A small-molecule ligand and the protein it binds are described below.
Small molecule (SMILES): CNCC#Cc1cc(F)cc(CCc2cc(C)cc(N)n2)c1

Binding-site contacts:
Ligand atom C03 contacts residue HEM1 of chain 1.HA at 3.1 Å.
Ligand atom N20 contacts residue H4B1 of chain 1.IA at 3.7 Å.
Ligand atom C02 contacts residue HEM1 of chain 1.HA at 3.4 Å.
Ligand atom C07 contacts residue SER314 of chain 1.D at 4.1 Å.
Ligand atom C02 contacts residue GLU321 of chain 1.D at 3.5 Å.
Ligand atom C07 contacts residue PHE313 of chain 1.D at 3.6 Å (hydrophobic).
Ligand atom C13 contacts residue HEM1 of chain 1.HA at 3.7 Å.
Ligand atom C02 contacts residue TRP316 of chain 1.D at 4.0 Å (hydrophobic).
Ligand atom C12 contacts residue VAL296 of chain 1.D at 4.1 Å (hydrophobic).
Ligand atom C08 contacts residue GLU321 of chain 1.D at 3.7 Å.
Ligand atom N02 contacts residue TYR317 of chain 1.D at 4.0 Å.
Ligand atom C18 contacts residue H4B1 of chain 1.IA at 3.0 Å.
Ligand atom C18 contacts residue ARG325 of chain 1.D at 4.0 Å.
Ligand atom C17 contacts residue TRP407 of chain 1.D at 3.9 Å (hydrophobic).
Ligand atom C05 contacts residue VAL296 of chain 1.D at 3.4 Å (hydrophobic).
Ligand atom C03 contacts residue TRP316 of chain 1.D at 4.2 Å (hydrophobic).
Ligand atom N02 contacts residue MET318 of chain 1.D at 4.0 Å.
Ligand atom C07 contacts residue HEM1 of chain 1.HA at 3.5 Å.
Ligand atom C09 contacts residue HEM1 of chain 1.HA at 3.4 Å.
Ligand atom C12 contacts residue HEM1 of chain 1.HA at 3.8 Å.
Ligand atom C11 contacts residue HEM1 of chain 1.HA at 3.8 Å.
Ligand atom C15 contacts residue TRP407 of chain 1.D at 4.0 Å (hydrophobic).
Ligand atom N01 contacts residue HEM1 of chain 1.HA at 3.8 Å.
Ligand atom N02 contacts residue GLU321 of chain 1.D at 2.7 Å (salt-bridge).
Ligand atom F13 contacts residue HEM1 of chain 1.HA at 4.0 Å.
Ligand atom N02 contacts residue TRP316 of chain 1.D at 3.1 Å (h-bond).
Ligand atom C06 contacts residue VAL296 of chain 1.D at 4.1 Å (hydrophobic).
Ligand atom N02 contacts residue HEM1 of chain 1.HA at 3.0 Å.
Ligand atom C07 contacts residue PRO294 of chain 1.D at 4.0 Å (hydrophobic).
Ligand atom C16 contacts residue HEM1 of chain 1.HA at 3.3 Å.
Ligand atom C14 contacts residue HEM1 of chain 1.HA at 4.1 Å.
Ligand atom C07 contacts residue GLY315 of chain 1.D at 3.7 Å.
Ligand atom C06 contacts residue GLU321 of chain 1.D at 3.7 Å.
Ligand atom C08 contacts residue VAL296 of chain 1.D at 3.8 Å (hydrophobic).
Ligand atom C17 contacts residue H4B1 of chain 1.IA at 3.5 Å.
Ligand atom C04 contacts residue HEM1 of chain 1.HA at 3.8 Å.
Ligand atom C17 contacts residue ARG325 of chain 1.D at 4.2 Å.
Ligand atom C16 contacts residue TRP407 of chain 1.D at 3.8 Å (hydrophobic).
Ligand atom C19 contacts residue H4B1 of chain 1.IA at 3.2 Å.
Ligand atom N01 contacts residue GLU321 of chain 1.D at 2.8 Å (salt-bridge).

Sequence of chain 1.C:
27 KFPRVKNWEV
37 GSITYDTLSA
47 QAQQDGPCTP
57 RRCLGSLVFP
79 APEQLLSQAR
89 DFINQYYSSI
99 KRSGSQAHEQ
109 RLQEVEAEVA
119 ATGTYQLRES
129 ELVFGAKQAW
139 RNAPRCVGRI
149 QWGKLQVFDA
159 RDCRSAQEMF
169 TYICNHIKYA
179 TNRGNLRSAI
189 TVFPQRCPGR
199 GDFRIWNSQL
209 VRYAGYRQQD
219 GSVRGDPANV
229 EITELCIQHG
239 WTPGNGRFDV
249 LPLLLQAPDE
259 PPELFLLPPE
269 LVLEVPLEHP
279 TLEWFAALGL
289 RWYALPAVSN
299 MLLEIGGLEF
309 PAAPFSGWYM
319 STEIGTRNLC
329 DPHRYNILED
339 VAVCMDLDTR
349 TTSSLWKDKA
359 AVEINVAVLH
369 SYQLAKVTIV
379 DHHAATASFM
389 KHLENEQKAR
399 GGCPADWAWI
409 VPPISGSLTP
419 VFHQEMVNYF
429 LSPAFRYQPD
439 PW

Sequence of chain 1.D:
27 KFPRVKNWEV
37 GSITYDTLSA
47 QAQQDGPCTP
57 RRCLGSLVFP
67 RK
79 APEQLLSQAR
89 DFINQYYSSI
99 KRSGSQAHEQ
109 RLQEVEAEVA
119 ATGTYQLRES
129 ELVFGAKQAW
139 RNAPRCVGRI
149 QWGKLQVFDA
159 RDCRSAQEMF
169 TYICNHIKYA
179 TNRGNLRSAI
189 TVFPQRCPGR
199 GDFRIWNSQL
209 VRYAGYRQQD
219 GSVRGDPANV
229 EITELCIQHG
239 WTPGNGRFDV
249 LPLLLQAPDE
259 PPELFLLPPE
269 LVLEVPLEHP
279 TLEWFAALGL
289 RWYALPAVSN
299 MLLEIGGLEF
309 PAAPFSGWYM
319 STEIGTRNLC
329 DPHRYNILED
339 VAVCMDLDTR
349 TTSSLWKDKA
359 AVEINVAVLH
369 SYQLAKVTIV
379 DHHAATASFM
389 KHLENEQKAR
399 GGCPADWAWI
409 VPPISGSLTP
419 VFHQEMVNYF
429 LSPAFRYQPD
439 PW